Binding-site contacts:
Ligand atom CD2 contacts residue HIS1126 of chain 5.NA at 3.4 Å.
Ligand atom CD2 contacts residue THR1121 of chain 5.NA at 4.0 Å.
Ligand atom SD contacts residue ASN1072 of chain 5.NA at 3.7 Å.
Ligand atom CE1 contacts residue ASN1072 of chain 5.NA at 3.3 Å.
Ligand atom C contacts residue GLN1063 of chain 5.NA at 3.9 Å.
Ligand atom CA contacts residue GLN1063 of chain 5.NA at 4.3 Å.
Ligand atom OH contacts residue HIS1068 of chain 5.NA at 3.8 Å.
Ligand atom CD1 contacts residue ASN1122 of chain 5.NA at 4.3 Å.
Ligand atom CD2 contacts residue PHE1125 of chain 5.NA at 4.2 Å (hydrophobic).
Ligand atom CG contacts residue ASN1072 of chain 5.NA at 4.2 Å.
Ligand atom CG contacts residue THR1121 of chain 5.NA at 3.3 Å.
Ligand atom CG contacts residue HIS1126 of chain 5.NA at 4.3 Å.
Ligand atom CD2 contacts residue LEU1129 of chain 5.NA at 4.2 Å (hydrophobic).
Ligand atom O contacts residue VAL1202 of chain 5.NA at 3.2 Å.
Ligand atom CD1 contacts residue PHE1125 of chain 5.NA at 3.6 Å (hydrophobic).
Ligand atom CE1 contacts residue ASP182 of chain 5.MB at 4.0 Å.
Ligand atom CD2 contacts residue THR1121 of chain 5.NA at 4.3 Å.
Ligand atom OH contacts residue GLN1063 of chain 5.NA at 3.7 Å.
Ligand atom CD1 contacts residue ASN1072 of chain 5.NA at 4.0 Å.
Ligand atom CD1 contacts residue THR1121 of chain 5.NA at 3.0 Å.
Ligand atom OH contacts residue ASN1072 of chain 5.NA at 3.1 Å (h-bond).
Ligand atom CG2 contacts residue GLN1063 of chain 5.NA at 3.3 Å.
Ligand atom CE1 contacts residue THR1121 of chain 5.NA at 3.9 Å.
Ligand atom CD1 contacts residue GLN1063 of chain 5.NA at 3.8 Å.
Ligand atom CG contacts residue GLN1063 of chain 5.NA at 4.3 Å.
Ligand atom CA contacts residue HIS1126 of chain 5.NA at 4.3 Å.
Ligand atom CE2 contacts residue GLN1063 of chain 5.NA at 3.3 Å.
Ligand atom CD2 contacts residue ALA1120 of chain 5.NA at 3.5 Å (hydrophobic).
Ligand atom C contacts residue VAL1202 of chain 5.NA at 4.2 Å (hydrophobic).
Ligand atom CZ contacts residue GLN1063 of chain 5.NA at 4.1 Å.
Ligand atom CD2 contacts residue GLN1063 of chain 5.NA at 3.6 Å.
Ligand atom OH contacts residue ASP182 of chain 5.MB at 2.5 Å (salt-bridge).
Ligand atom CZ contacts residue ASN1072 of chain 5.NA at 3.5 Å.
Ligand atom O contacts residue GLN1063 of chain 5.NA at 2.9 Å (h-bond).
Ligand atom CE2 contacts residue ASP182 of chain 5.MB at 4.3 Å.
Ligand atom O contacts residue HIS1126 of chain 5.NA at 3.3 Å (h-bond).
Ligand atom CB contacts residue THR1121 of chain 5.NA at 3.3 Å.
Ligand atom CZ contacts residue ASP182 of chain 5.MB at 3.5 Å.
Ligand atom C contacts residue HIS1126 of chain 5.NA at 4.0 Å.
Ligand atom O contacts residue THR1121 of chain 5.NA at 4.0 Å.

This small molecule binds to this protein.
Small molecule (SMILES): CC[C@H](C)[C@H](N)C(=O)N[C@@H](CC(C)C)C(=O)N1CCC[C@H]1C(=O)N[C@@H](CCSC)C(=O)N[C@@H](Cc1ccc(O)cc1)C(=O)N[C@@H](CCCCN)C(=O)N[C@@H](CC(C)C)C(=O)N[C@@H](CO)C(=O)N1CCC[C@H]1C=O

Sequence of chain 5.MB:
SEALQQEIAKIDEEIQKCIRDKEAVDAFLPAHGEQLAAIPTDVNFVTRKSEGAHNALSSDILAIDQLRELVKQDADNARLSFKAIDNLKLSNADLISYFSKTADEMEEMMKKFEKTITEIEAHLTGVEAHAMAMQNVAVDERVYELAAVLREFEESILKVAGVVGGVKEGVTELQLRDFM

Sequence of chain 5.NA:
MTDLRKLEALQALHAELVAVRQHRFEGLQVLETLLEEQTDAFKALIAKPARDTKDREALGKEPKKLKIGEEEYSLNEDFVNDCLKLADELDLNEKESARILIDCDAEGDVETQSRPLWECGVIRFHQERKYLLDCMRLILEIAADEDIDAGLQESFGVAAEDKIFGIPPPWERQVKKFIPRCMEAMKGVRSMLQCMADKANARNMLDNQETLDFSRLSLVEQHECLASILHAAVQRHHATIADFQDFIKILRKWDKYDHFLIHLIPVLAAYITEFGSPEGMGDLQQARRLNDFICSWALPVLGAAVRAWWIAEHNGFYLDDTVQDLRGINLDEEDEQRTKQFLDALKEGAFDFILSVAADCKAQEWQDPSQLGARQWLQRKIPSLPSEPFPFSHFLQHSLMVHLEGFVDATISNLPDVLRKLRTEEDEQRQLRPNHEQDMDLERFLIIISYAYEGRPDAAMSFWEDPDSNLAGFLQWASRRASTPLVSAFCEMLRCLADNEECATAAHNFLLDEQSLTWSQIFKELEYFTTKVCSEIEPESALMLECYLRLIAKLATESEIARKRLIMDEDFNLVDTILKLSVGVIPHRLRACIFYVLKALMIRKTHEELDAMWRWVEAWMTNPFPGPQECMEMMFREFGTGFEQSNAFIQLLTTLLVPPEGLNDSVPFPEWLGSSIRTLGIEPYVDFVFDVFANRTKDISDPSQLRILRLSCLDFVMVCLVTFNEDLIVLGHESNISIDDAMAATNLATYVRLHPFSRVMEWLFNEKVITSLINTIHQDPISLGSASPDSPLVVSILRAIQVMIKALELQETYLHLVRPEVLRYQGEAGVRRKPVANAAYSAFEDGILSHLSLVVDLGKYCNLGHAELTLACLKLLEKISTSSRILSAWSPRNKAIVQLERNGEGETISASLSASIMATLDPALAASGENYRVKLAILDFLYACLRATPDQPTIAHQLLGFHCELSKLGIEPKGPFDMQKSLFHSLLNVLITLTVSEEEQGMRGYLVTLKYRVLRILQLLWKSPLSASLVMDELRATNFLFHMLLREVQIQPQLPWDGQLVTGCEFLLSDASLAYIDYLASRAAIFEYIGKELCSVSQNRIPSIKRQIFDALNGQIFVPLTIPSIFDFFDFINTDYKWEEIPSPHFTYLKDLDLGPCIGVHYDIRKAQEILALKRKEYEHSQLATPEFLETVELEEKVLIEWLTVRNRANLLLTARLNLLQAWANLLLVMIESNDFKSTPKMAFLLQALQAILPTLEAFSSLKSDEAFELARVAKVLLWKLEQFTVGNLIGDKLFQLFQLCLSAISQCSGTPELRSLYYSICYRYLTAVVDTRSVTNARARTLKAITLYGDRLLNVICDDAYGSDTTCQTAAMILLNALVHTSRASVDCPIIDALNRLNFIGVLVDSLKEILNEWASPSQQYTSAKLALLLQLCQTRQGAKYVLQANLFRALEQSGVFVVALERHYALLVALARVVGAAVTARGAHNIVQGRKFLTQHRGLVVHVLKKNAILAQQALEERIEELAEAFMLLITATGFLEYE